The protein below binds the small molecule below.
Small molecule (SMILES): C[C@@]1(C(=O)O)O[C@H]2C=C(C(=O)O)OC[C@@H]2O1

Binding-site contacts:
Ligand atom CBA contacts residue 98U2 of chain 1.P at 3.5 Å.
Ligand atom OAH contacts residue TYR429 of chain 1.F at 3.8 Å.
Ligand atom CAY contacts residue 98U2 of chain 1.P at 3.9 Å.
Ligand atom OAV contacts residue TYR453 of chain 1.F at 3.5 Å.
Ligand atom OAW contacts residue 98U2 of chain 1.P at 3.0 Å (h-bond).
Ligand atom CAC contacts residue THR494 of chain 1.F at 4.3 Å.
Ligand atom CBN contacts residue ARG495 of chain 1.F at 3.9 Å.
Ligand atom CAY contacts residue TYR429 of chain 1.F at 4.4 Å (hydrophobic).
Ligand atom OAW contacts residue ARG495 of chain 1.F at 3.6 Å.
Ligand atom CAN contacts residue TYR453 of chain 1.F at 3.8 Å (hydrophobic).
Ligand atom CBN contacts residue TYR453 of chain 1.F at 4.2 Å (hydrophobic).
Ligand atom CAC contacts residue ARG492 of chain 1.F at 4.3 Å.
Ligand atom CAC contacts residue HIS475 of chain 1.F at 3.4 Å.
Ligand atom CBO contacts residue ARG495 of chain 1.F at 4.4 Å.
Ligand atom OAE contacts residue LYS397 of chain 1.D at 3.8 Å.
Ligand atom OAH contacts residue 98U2 of chain 1.P at 4.5 Å.
Ligand atom CBJ contacts residue 98U2 of chain 1.P at 1.4 Å.
Ligand atom CAC contacts residue TYR453 of chain 1.F at 4.2 Å (hydrophobic).
Ligand atom OAE contacts residue 98U2 of chain 1.P at 3.2 Å.
Ligand atom CAY contacts residue ARG398 of chain 1.D at 3.6 Å.
Ligand atom CBO contacts residue 98U2 of chain 1.P at 4.3 Å.
Ligand atom OAF contacts residue ARG492 of chain 1.F at 3.2 Å (salt-bridge).
Ligand atom CAN contacts residue 98U2 of chain 1.P at 4.1 Å.
Ligand atom CAC contacts residue ARG495 of chain 1.F at 4.0 Å.
Ligand atom CBD contacts residue TYR453 of chain 1.F at 4.0 Å (hydrophobic).
Ligand atom CBN contacts residue 98U2 of chain 1.P at 2.4 Å.
Ligand atom OAQ contacts residue 98U2 of chain 1.P at 2.3 Å (h-bond).
Ligand atom CBJ contacts residue ARG495 of chain 1.F at 4.4 Å.
Ligand atom CBO contacts residue TYR453 of chain 1.F at 4.4 Å (hydrophobic).
Ligand atom OAE contacts residue ARG398 of chain 1.D at 2.8 Å (salt-bridge).
Ligand atom CBD contacts residue 98U2 of chain 1.P at 3.7 Å.
Ligand atom OAH contacts residue ARG398 of chain 1.D at 2.9 Å (salt-bridge).
Ligand atom CAZ contacts residue ARG492 of chain 1.F at 4.1 Å.

Sequence of chain 1.D:
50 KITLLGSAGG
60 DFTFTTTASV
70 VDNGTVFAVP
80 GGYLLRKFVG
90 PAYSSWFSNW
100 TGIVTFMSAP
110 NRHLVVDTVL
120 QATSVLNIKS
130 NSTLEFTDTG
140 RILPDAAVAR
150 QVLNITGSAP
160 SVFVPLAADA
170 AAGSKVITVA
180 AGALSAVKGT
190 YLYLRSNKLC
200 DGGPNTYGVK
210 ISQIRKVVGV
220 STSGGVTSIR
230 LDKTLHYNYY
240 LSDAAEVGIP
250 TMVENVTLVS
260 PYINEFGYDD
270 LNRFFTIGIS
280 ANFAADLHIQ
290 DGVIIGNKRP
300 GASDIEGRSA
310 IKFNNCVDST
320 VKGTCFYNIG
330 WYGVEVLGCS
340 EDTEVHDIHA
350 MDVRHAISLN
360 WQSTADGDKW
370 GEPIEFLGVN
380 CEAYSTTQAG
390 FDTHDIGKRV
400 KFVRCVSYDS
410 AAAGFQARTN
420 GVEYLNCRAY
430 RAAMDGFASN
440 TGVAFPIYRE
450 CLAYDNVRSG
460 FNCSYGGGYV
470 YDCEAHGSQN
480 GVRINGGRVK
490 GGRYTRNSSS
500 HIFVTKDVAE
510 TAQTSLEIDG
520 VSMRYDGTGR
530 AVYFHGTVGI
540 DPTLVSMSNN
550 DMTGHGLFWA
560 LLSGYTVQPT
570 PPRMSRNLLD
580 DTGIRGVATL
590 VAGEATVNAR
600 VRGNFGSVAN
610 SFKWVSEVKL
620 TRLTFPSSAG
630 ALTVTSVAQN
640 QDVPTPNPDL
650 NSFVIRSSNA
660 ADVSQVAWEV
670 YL

Sequence of chain 1.F:
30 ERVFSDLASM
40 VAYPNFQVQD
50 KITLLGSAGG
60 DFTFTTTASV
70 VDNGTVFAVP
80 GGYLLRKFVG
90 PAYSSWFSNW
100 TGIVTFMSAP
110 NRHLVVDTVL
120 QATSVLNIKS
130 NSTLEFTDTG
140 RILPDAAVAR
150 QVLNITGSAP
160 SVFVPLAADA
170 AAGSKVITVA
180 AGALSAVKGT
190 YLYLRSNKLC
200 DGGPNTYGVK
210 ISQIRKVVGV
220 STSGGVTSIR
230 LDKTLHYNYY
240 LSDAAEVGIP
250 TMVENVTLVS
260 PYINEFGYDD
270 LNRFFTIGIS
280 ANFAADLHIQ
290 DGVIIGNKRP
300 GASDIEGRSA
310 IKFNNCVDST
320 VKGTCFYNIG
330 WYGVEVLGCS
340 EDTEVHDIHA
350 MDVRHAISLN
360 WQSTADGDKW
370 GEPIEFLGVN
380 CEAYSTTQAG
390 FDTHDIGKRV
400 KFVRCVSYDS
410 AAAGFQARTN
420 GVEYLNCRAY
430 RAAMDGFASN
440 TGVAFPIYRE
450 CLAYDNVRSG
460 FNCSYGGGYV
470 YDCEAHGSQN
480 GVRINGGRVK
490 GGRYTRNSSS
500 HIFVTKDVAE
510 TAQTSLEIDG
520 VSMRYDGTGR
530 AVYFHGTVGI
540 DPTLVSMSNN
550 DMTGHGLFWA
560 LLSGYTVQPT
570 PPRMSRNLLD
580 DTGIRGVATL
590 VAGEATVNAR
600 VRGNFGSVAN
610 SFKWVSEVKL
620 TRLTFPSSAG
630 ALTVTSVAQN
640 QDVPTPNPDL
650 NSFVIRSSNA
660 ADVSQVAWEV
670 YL